The small molecule below binds the protein below.
Small molecule (SMILES): CC(=O)N[C@@H]1[C@@H](O)[C@H](O)[C@@H](CO)O[C@H]1O

Sequence of chain 1.C:
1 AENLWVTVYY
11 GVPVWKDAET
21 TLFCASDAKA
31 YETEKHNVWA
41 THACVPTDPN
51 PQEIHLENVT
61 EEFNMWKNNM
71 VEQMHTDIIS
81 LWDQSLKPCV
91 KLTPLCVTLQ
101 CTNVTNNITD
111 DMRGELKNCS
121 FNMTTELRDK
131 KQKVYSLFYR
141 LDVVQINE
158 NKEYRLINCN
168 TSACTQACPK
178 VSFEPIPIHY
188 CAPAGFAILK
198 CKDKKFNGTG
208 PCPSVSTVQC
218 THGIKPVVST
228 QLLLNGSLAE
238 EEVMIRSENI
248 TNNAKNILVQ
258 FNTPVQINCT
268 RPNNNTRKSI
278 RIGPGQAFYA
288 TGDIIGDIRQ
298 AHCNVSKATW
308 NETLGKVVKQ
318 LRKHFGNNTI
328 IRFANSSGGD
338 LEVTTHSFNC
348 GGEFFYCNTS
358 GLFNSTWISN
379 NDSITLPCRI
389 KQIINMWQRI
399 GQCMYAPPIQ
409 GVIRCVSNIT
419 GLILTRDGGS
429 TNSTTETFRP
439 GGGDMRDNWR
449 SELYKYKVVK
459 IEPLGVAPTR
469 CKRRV

Binding-site contacts:
Ligand atom C6 contacts residue ASN167 of chain 1.C at 4.4 Å.
Ligand atom C6 contacts residue ILE164 of chain 1.C at 4.1 Å (hydrophobic).
Ligand atom N2 contacts residue ASN167 of chain 1.C at 2.9 Å (h-bond).
Ligand atom O5 contacts residue ARG162 of chain 1.C at 4.4 Å.
Ligand atom O6 contacts residue THR168 of chain 1.C at 3.8 Å.
Ligand atom N2 contacts residue ARG162 of chain 1.C at 4.4 Å.
Ligand atom C1 contacts residue ARG162 of chain 1.C at 4.3 Å.
Ligand atom O5 contacts residue ILE164 of chain 1.C at 4.3 Å.
Ligand atom C8 contacts residue ASN167 of chain 1.C at 4.4 Å.
Ligand atom C1 contacts residue ASN167 of chain 1.C at 1.4 Å.
Ligand atom C7 contacts residue ASN167 of chain 1.C at 3.8 Å.
Ligand atom O5 contacts residue THR168 of chain 1.C at 4.4 Å.
Ligand atom C2 contacts residue ARG162 of chain 1.C at 3.9 Å.
Ligand atom C8 contacts residue ILE146 of chain 1.C at 4.5 Å (hydrophobic).
Ligand atom C2 contacts residue ASN167 of chain 1.C at 2.5 Å.
Ligand atom O5 contacts residue ASN167 of chain 1.C at 2.5 Å (h-bond).
Ligand atom C7 contacts residue ARG162 of chain 1.C at 4.2 Å.
Ligand atom C4 contacts residue ASN167 of chain 1.C at 4.3 Å.
Ligand atom C5 contacts residue ASN167 of chain 1.C at 3.7 Å.
Ligand atom C3 contacts residue ASN167 of chain 1.C at 3.8 Å.
Ligand atom C8 contacts residue ARG162 of chain 1.C at 3.3 Å.
Ligand atom C6 contacts residue THR168 of chain 1.C at 4.5 Å.